Binding-site contacts:
Ligand atom C21 contacts residue PHE145 of chain 1.D at 3.4 Å (hydrophobic).
Ligand atom C5 contacts residue ZN1 of chain 1.T at 2.7 Å.
Ligand atom C22 contacts residue PHE145 of chain 1.D at 3.2 Å (hydrophobic).
Ligand atom O2 contacts residue GLN150 of chain 1.D at 3.2 Å (h-bond).
Ligand atom O1 contacts residue HIS149 of chain 1.D at 3.5 Å (h-bond).
Ligand atom O2 contacts residue ZN1 of chain 1.T at 3.0 Å.
Ligand atom C14 contacts residue PHE145 of chain 1.D at 3.3 Å (hydrophobic).
Ligand atom O1 contacts residue HIS153 of chain 1.D at 3.4 Å (h-bond).
Ligand atom O5 contacts residue PHE145 of chain 1.D at 3.5 Å (h-bond).
Ligand atom C1 contacts residue GLY119 of chain 1.D at 3.8 Å.
Ligand atom C24 contacts residue PHE145 of chain 1.D at 3.6 Å (hydrophobic).
Ligand atom C16 contacts residue VAL182 of chain 1.D at 3.6 Å (hydrophobic).
Ligand atom O2 contacts residue GLY119 of chain 1.D at 3.8 Å.
Ligand atom C14 contacts residue MET183 of chain 1.D at 3.4 Å (hydrophobic).
Ligand atom C17 contacts residue VAL182 of chain 1.D at 3.5 Å (hydrophobic).
Ligand atom O1 contacts residue HIS159 of chain 1.D at 3.0 Å (h-bond).
Ligand atom O2 contacts residue HIS153 of chain 1.D at 3.6 Å.
Ligand atom C23 contacts residue PHE145 of chain 1.D at 3.4 Å (hydrophobic).
Ligand atom C1 contacts residue MET120 of chain 1.D at 3.7 Å (hydrophobic).
Ligand atom C11 contacts residue LEU118 of chain 1.D at 3.8 Å (hydrophobic).
Ligand atom O1 contacts residue ZN1 of chain 1.T at 1.8 Å.
Ligand atom O6 contacts residue ALA40 of chain 1.D at 3.8 Å.
Ligand atom C8 contacts residue PRO181 of chain 1.D at 3.4 Å (hydrophobic).
Ligand atom C17 contacts residue HIS149 of chain 1.D at 3.4 Å.
Ligand atom O4 contacts residue GLY119 of chain 1.D at 2.9 Å (h-bond).
Ligand atom C24 contacts residue VAL186 of chain 1.D at 3.6 Å (hydrophobic).
Ligand atom O4 contacts residue THR117 of chain 1.D at 3.4 Å.
Ligand atom C4 contacts residue GLY119 of chain 1.D at 3.5 Å.
Ligand atom C12 contacts residue HIS149 of chain 1.D at 3.7 Å.
Ligand atom C7 contacts residue PRO181 of chain 1.D at 3.1 Å (hydrophobic).
Ligand atom C20 contacts residue PHE145 of chain 1.D at 3.6 Å (hydrophobic).
Ligand atom C25 contacts residue PHE145 of chain 1.D at 3.5 Å (hydrophobic).
Ligand atom C8 contacts residue HIS149 of chain 1.D at 3.8 Å.
Ligand atom C18 contacts residue PHE145 of chain 1.D at 3.8 Å (hydrophobic).
Ligand atom O4 contacts residue LEU118 of chain 1.D at 3.1 Å (h-bond).
Ligand atom C16 contacts residue VAL178 of chain 1.D at 3.2 Å (hydrophobic).
Ligand atom C19 contacts residue PHE145 of chain 1.D at 3.4 Å (hydrophobic).
Ligand atom C17 contacts residue ALA180 of chain 1.D at 3.3 Å (hydrophobic).
Ligand atom O6 contacts residue PHE145 of chain 1.D at 3.2 Å.
Ligand atom C20 contacts residue VAL178 of chain 1.D at 3.7 Å (hydrophobic).

Sequence of chain 1.D:
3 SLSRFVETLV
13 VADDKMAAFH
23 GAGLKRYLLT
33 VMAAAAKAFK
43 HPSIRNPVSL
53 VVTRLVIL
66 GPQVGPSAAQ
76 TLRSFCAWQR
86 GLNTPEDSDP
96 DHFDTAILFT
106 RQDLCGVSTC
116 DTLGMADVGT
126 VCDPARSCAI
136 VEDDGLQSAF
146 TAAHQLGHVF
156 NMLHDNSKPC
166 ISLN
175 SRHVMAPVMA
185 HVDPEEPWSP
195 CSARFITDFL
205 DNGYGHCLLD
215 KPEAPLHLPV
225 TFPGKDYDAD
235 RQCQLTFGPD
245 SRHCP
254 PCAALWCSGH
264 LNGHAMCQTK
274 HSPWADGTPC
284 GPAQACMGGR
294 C

This small molecule binds to this protein.
Small molecule (SMILES): CC(C)C(=O)c1ccc(OCc2ccc(-c3ccc(S(=O)(=O)N[C@@H](C(=O)O)C(C)C)cc3)cc2)cc1